Binding-site contacts:
Ligand atom C14 contacts residue ASN44 of chain 1.A at 3.5 Å.
Ligand atom C22 contacts residue ASN44 of chain 1.A at 3.6 Å.
Ligand atom C2 contacts residue THR177 of chain 1.A at 3.5 Å.
Ligand atom N7 contacts residue ALA48 of chain 1.A at 3.5 Å.
Ligand atom C26 contacts residue LEU100 of chain 1.A at 3.5 Å (hydrophobic).
Ligand atom C13 contacts residue ASN44 of chain 1.A at 3.3 Å.
Ligand atom C2 contacts residue ASP86 of chain 1.A at 3.5 Å.
Ligand atom C4 contacts residue MET91 of chain 1.A at 3.8 Å (hydrophobic).
Ligand atom C3 contacts residue THR177 of chain 1.A at 3.6 Å.
Ligand atom C16 contacts residue SO41 of chain 1.C at 3.4 Å.
Ligand atom C10 contacts residue ASN44 of chain 1.A at 3.5 Å.
Ligand atom O5 contacts residue ASP86 of chain 1.A at 2.6 Å (salt-bridge).
Ligand atom O8 contacts residue MET91 of chain 1.A at 3.3 Å.
Ligand atom O5 contacts residue ALA48 of chain 1.A at 3.2 Å.
Ligand atom C19 contacts residue LEU100 of chain 1.A at 3.8 Å (hydrophobic).
Ligand atom C29 contacts residue TRP155 of chain 1.A at 3.4 Å (hydrophobic).
Ligand atom C6 contacts residue ALA48 of chain 1.A at 3.8 Å (hydrophobic).
Ligand atom N12 contacts residue ASN44 of chain 1.A at 3.1 Å (h-bond).
Ligand atom C21 contacts residue GLY90 of chain 1.A at 3.6 Å.
Ligand atom C14 contacts residue PHE131 of chain 1.A at 3.8 Å (hydrophobic).
Ligand atom C27 contacts residue ASN44 of chain 1.A at 3.6 Å.
Ligand atom C14 contacts residue SO41 of chain 1.C at 3.8 Å.
Ligand atom C16 contacts residue MET91 of chain 1.A at 3.7 Å (hydrophobic).
Ligand atom C25 contacts residue SO41 of chain 1.C at 3.2 Å.
Ligand atom O5 contacts residue THR177 of chain 1.A at 3.3 Å.
Ligand atom O8 contacts residue THR177 of chain 1.A at 2.8 Å (h-bond).
Ligand atom C3 contacts residue ASP86 of chain 1.A at 3.4 Å.
Ligand atom N11 contacts residue VAL179 of chain 1.A at 3.6 Å.
Ligand atom C15 contacts residue SO41 of chain 1.C at 3.5 Å.
Ligand atom C20 contacts residue PHE131 of chain 1.A at 3.7 Å (hydrophobic).
Ligand atom C9 contacts residue ASN44 of chain 1.A at 3.8 Å.
Ligand atom C22 contacts residue ALA48 of chain 1.A at 3.7 Å (hydrophobic).
Ligand atom C6 contacts residue THR177 of chain 1.A at 3.7 Å.
Ligand atom N12 contacts residue PHE131 of chain 1.A at 3.4 Å.
Ligand atom C26 contacts residue SO41 of chain 1.C at 3.7 Å.
Ligand atom O8 contacts residue GLY90 of chain 1.A at 3.7 Å.
Ligand atom C20 contacts residue SO41 of chain 1.C at 3.7 Å.
Ligand atom C21 contacts residue ILE89 of chain 1.A at 3.6 Å (hydrophobic).
Ligand atom C19 contacts residue MET91 of chain 1.A at 3.4 Å (hydrophobic).
Ligand atom N11 contacts residue ASN44 of chain 1.A at 3.5 Å.

Sequence of chain 1.A:
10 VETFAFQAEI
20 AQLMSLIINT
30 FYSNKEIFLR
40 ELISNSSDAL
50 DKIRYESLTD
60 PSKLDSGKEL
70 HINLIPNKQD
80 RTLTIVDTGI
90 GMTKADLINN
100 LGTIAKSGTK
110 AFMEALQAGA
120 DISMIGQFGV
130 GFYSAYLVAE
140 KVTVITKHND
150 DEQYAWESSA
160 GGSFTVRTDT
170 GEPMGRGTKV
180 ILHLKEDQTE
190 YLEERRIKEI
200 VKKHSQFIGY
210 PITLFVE

A small-molecule ligand and the protein it binds are described below.
Small molecule (SMILES): Cc1cccc(Cc2n[nH]c3cc(O)c(C(=O)N(C)Cc4ccccc4)cc23)c1